Binding-site contacts:
Ligand atom C1 contacts residue VAL216 of chain 1.A at 4.4 Å (hydrophobic).
Ligand atom C3 contacts residue SER194 of chain 1.A at 4.3 Å.
Ligand atom C2 contacts residue ASN192 of chain 1.A at 2.5 Å.
Ligand atom C8 contacts residue SER194 of chain 1.A at 4.1 Å.
Ligand atom C1 contacts residue SER194 of chain 1.A at 4.3 Å.
Ligand atom O7 contacts residue ALA195 of chain 1.A at 4.1 Å.
Ligand atom O3 contacts residue SER194 of chain 1.A at 4.2 Å.
Ligand atom N2 contacts residue SER194 of chain 1.A at 4.0 Å.
Ligand atom N2 contacts residue ASN192 of chain 1.A at 2.9 Å (h-bond).
Ligand atom O5 contacts residue ASN192 of chain 1.A at 2.4 Å (h-bond).
Ligand atom C1 contacts residue ASN192 of chain 1.A at 1.4 Å.
Ligand atom O7 contacts residue SER194 of chain 1.A at 3.0 Å (h-bond).
Ligand atom C7 contacts residue SER194 of chain 1.A at 3.7 Å.
Ligand atom C7 contacts residue ALA195 of chain 1.A at 4.2 Å (hydrophobic).
Ligand atom C4 contacts residue ASN192 of chain 1.A at 4.3 Å.
Ligand atom O5 contacts residue SER194 of chain 1.A at 4.4 Å.
Ligand atom N2 contacts residue VAL216 of chain 1.A at 4.4 Å.
Ligand atom C3 contacts residue ASN192 of chain 1.A at 3.8 Å.
Ligand atom C7 contacts residue ASN192 of chain 1.A at 4.0 Å.
Ligand atom C8 contacts residue ALA195 of chain 1.A at 4.1 Å (hydrophobic).
Ligand atom C2 contacts residue SER194 of chain 1.A at 3.4 Å.
Ligand atom C5 contacts residue ASN192 of chain 1.A at 3.7 Å.
Ligand atom O6 contacts residue ASN192 of chain 1.A at 3.9 Å.

Sequence of chain 1.A:
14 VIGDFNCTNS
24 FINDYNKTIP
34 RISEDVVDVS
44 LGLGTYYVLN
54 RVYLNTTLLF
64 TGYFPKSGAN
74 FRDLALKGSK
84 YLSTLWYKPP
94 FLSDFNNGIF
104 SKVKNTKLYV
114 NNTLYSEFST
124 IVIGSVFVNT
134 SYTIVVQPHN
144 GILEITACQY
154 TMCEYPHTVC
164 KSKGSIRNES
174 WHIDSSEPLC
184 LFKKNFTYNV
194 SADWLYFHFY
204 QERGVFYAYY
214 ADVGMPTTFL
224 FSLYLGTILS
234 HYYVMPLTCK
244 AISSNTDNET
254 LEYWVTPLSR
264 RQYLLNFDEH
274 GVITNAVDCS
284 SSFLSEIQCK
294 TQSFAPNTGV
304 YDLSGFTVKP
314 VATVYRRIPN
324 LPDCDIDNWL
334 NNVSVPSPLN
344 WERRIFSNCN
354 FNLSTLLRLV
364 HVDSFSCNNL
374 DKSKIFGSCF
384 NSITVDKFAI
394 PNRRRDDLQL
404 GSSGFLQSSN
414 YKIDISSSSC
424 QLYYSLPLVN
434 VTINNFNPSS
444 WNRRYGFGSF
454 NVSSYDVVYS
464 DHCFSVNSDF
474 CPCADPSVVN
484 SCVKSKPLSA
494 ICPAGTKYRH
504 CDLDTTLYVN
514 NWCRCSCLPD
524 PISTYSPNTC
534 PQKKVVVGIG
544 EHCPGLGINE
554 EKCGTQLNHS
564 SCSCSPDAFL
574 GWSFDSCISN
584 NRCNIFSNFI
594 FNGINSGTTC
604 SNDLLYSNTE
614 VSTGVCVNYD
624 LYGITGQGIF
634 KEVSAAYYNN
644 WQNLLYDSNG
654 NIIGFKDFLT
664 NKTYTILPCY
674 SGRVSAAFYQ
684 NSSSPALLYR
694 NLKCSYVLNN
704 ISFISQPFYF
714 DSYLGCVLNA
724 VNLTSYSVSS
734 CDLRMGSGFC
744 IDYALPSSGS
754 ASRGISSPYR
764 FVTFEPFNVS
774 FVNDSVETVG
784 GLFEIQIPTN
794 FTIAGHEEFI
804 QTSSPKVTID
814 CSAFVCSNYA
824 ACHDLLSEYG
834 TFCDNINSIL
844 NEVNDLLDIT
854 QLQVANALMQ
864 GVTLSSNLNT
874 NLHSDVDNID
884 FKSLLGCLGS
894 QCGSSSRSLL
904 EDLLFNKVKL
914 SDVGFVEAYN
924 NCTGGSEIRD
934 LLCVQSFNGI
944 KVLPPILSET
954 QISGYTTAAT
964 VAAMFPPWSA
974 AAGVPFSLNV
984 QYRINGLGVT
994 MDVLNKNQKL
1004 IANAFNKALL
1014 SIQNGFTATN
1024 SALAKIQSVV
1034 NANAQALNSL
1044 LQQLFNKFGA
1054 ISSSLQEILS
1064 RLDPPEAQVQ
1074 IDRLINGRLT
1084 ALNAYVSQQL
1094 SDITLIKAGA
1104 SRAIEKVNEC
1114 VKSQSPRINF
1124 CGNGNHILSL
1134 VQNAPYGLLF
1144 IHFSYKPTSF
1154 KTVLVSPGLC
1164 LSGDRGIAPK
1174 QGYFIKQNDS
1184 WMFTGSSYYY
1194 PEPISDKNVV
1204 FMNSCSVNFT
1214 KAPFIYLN

The small molecule below binds the protein below.
Small molecule (SMILES): CC(=O)N[C@@H]1[C@@H](O)[C@H](O)[C@@H](CO)O[C@H]1O